A small-molecule ligand and the protein it binds are described below.
Small molecule (SMILES): CC#CC[C@@H](C)[C@H](O)/C=C/[C@@H]1[C@H]2C/C(=C/CCCC(=O)O)C[C@H]2C[C@H]1O

Sequence of chain 1.A:
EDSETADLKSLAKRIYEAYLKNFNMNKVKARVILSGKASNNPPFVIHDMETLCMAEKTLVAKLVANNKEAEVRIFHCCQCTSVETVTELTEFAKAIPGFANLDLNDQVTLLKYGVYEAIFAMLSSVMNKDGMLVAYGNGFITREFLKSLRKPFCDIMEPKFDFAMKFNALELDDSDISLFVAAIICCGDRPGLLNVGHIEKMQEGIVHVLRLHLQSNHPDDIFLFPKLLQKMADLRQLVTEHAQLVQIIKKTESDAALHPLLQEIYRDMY

Binding-site contacts:
Ligand atom C13 contacts residue VAL149 of chain 1.A at 4.0 Å (hydrophobic).
Ligand atom O3 contacts residue TYR281 of chain 1.A at 2.6 Å (h-bond).
Ligand atom C19 contacts residue TYR131 of chain 1.A at 3.1 Å (hydrophobic).
Ligand atom O3 contacts residue VAL261 of chain 1.A at 4.0 Å.
Ligand atom O1 contacts residue THR96 of chain 1.A at 3.5 Å.
Ligand atom C6 contacts residue MET172 of chain 1.A at 3.5 Å (hydrophobic).
Ligand atom O4 contacts residue TYR281 of chain 1.A at 3.9 Å.
Ligand atom C5 contacts residue SER97 of chain 1.A at 3.5 Å.
Ligand atom C17 contacts residue VAL149 of chain 1.A at 3.9 Å (hydrophobic).
Ligand atom C16 contacts residue GLN94 of chain 1.A at 3.6 Å.
Ligand atom C16 contacts residue SER97 of chain 1.A at 3.8 Å.
Ligand atom C7 contacts residue HIS257 of chain 1.A at 3.8 Å.
Ligand atom C18 contacts residue THR96 of chain 1.A at 3.7 Å.
Ligand atom O2 contacts residue THR96 of chain 1.A at 3.2 Å (h-bond).
Ligand atom C6 contacts residue CYS93 of chain 1.A at 3.6 Å (hydrophobic).
Ligand atom O4 contacts residue TYR131 of chain 1.A at 2.4 Å (h-bond).
Ligand atom C16 contacts residue CYS93 of chain 1.A at 3.9 Å (hydrophobic).
Ligand atom C8 contacts residue ILE171 of chain 1.A at 3.9 Å (hydrophobic).
Ligand atom C4 contacts residue PHE135 of chain 1.A at 3.9 Å (hydrophobic).
Ligand atom C4 contacts residue ILE134 of chain 1.A at 3.6 Å (hydrophobic).
Ligand atom C4 contacts residue SER97 of chain 1.A at 3.4 Å.
Ligand atom O3 contacts residue TYR131 of chain 1.A at 3.2 Å (h-bond).
Ligand atom C12 contacts residue HIS257 of chain 1.A at 3.3 Å.
Ligand atom C1 contacts residue MET172 of chain 1.A at 3.7 Å (hydrophobic).
Ligand atom O1 contacts residue SER97 of chain 1.A at 2.6 Å (h-bond).
Ligand atom C19 contacts residue SER97 of chain 1.A at 3.5 Å.
Ligand atom C18 contacts residue CYS92 of chain 1.A at 3.8 Å (hydrophobic).
Ligand atom O1 contacts residue CYS93 of chain 1.A at 3.6 Å.
Ligand atom C10 contacts residue CYS93 of chain 1.A at 3.4 Å (hydrophobic).
Ligand atom O3 contacts residue HIS257 of chain 1.A at 3.1 Å (h-bond).
Ligand atom C10 contacts residue ILE171 of chain 1.A at 3.6 Å (hydrophobic).
Ligand atom O2 contacts residue VAL149 of chain 1.A at 3.9 Å.
Ligand atom C8 contacts residue CYS93 of chain 1.A at 3.8 Å (hydrophobic).
Ligand atom C14 contacts residue PHE90 of chain 1.A at 3.3 Å (hydrophobic).
Ligand atom C2 contacts residue PHE135 of chain 1.A at 3.6 Å (hydrophobic).
Ligand atom O4 contacts residue SER97 of chain 1.A at 2.5 Å (h-bond).
Ligand atom C11 contacts residue CYS93 of chain 1.A at 3.7 Å (hydrophobic).
Ligand atom C15 contacts residue CYS93 of chain 1.A at 3.7 Å (hydrophobic).
Ligand atom C14 contacts residue CYS93 of chain 1.A at 4.0 Å (hydrophobic).
Ligand atom C19 contacts residue TYR281 of chain 1.A at 3.6 Å (hydrophobic).